Sequence of chain 1.B:
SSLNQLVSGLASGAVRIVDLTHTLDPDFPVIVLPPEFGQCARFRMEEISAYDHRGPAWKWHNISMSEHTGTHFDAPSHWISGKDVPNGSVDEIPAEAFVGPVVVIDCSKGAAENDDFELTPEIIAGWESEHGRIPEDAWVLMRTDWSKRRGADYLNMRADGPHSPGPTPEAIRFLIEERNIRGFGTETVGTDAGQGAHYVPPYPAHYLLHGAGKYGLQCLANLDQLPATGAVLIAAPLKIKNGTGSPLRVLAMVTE

The small molecule below binds the protein below.
Small molecule (SMILES): O=C(OCc1ccccc1)c1ccccc1

Sequence of chain 1.A:
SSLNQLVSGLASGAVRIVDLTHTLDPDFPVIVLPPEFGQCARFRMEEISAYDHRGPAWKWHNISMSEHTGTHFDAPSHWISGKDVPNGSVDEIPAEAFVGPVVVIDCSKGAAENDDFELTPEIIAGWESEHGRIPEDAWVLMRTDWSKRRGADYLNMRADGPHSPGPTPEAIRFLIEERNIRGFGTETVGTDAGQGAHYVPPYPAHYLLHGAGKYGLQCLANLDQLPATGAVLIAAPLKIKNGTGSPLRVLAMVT

Binding-site contacts:
Ligand atom C13 contacts residue VAL40 of chain 1.B at 4.0 Å (hydrophobic).
Ligand atom C14 contacts residue ILE39 of chain 1.B at 3.7 Å (hydrophobic).
Ligand atom C4 contacts residue ILE39 of chain 1.B at 4.0 Å (hydrophobic).
Ligand atom C10 contacts residue GLY202 of chain 1.B at 3.8 Å.
Ligand atom O7 contacts residue HIS214 of chain 1.B at 2.9 Å.
Ligand atom C1 contacts residue TYR211 of chain 1.B at 3.9 Å (hydrophobic).
Ligand atom C4 contacts residue HIS86 of chain 1.B at 3.7 Å.
Ligand atom C7 contacts residue TYR211 of chain 1.B at 3.8 Å (hydrophobic).
Ligand atom C2 contacts residue TRP87 of chain 1.B at 3.6 Å (hydrophobic).
Ligand atom O7 contacts residue GLY198 of chain 1.B at 3.6 Å.
Ligand atom C1 contacts residue LEU41 of chain 1.B at 3.8 Å (hydrophobic).
Ligand atom C8 contacts residue TYR211 of chain 1.B at 3.5 Å (hydrophobic).
Ligand atom C1 contacts residue TRP87 of chain 1.B at 3.7 Å (hydrophobic).
Ligand atom O8 contacts residue ILE39 of chain 1.B at 4.0 Å.
Ligand atom C5 contacts residue ILE39 of chain 1.B at 3.5 Å (hydrophobic).
Ligand atom C10 contacts residue GLY198 of chain 1.B at 3.8 Å.
Ligand atom C13 contacts residue PRO170 of chain 1.B at 3.4 Å (hydrophobic).
Ligand atom C3 contacts residue LEU41 of chain 1.B at 3.8 Å (hydrophobic).
Ligand atom C5 contacts residue HIS214 of chain 1.B at 3.6 Å.
Ligand atom C9 contacts residue ALA201 of chain 1.B at 4.0 Å (hydrophobic).
Ligand atom C13 contacts residue ILE39 of chain 1.B at 3.8 Å (hydrophobic).
Ligand atom C3 contacts residue TRP66 of chain 1.A at 3.7 Å (hydrophobic).
Ligand atom C4 contacts residue TRP87 of chain 1.B at 4.0 Å (hydrophobic).
Ligand atom C11 contacts residue VAL197 of chain 1.B at 3.6 Å (hydrophobic).
Ligand atom C6 contacts residue HIS214 of chain 1.B at 3.8 Å.
Ligand atom C3 contacts residue TRP87 of chain 1.B at 3.8 Å (hydrophobic).
Ligand atom C2 contacts residue TRP66 of chain 1.A at 3.7 Å (hydrophobic).
Ligand atom C12 contacts residue VAL197 of chain 1.B at 3.3 Å (hydrophobic).
Ligand atom C8 contacts residue ALA201 of chain 1.B at 3.8 Å (hydrophobic).
Ligand atom C12 contacts residue PRO170 of chain 1.B at 3.5 Å (hydrophobic).
Ligand atom O8 contacts residue TYR211 of chain 1.B at 3.2 Å.
Ligand atom C6 contacts residue ILE39 of chain 1.B at 3.8 Å (hydrophobic).
Ligand atom C10 contacts residue ALA201 of chain 1.B at 3.7 Å (hydrophobic).
Ligand atom C8 contacts residue ASP200 of chain 1.B at 3.9 Å.
Ligand atom C11 contacts residue SER172 of chain 1.B at 3.8 Å.
Ligand atom C2 contacts residue LEU41 of chain 1.B at 3.7 Å (hydrophobic).
Ligand atom C7 contacts residue HIS214 of chain 1.B at 3.3 Å.
Ligand atom C11 contacts residue GLY202 of chain 1.B at 3.7 Å.
Ligand atom O7 contacts residue ILE39 of chain 1.B at 3.9 Å.
Ligand atom C10 contacts residue ASP200 of chain 1.B at 3.4 Å.